A small-molecule ligand and the protein it binds are described below.
Small molecule (SMILES): C/C=C(C)/C=C/C=C[C@H](OC)[C@@H](C)[C@@H](OC)[C@@H](C)CCc1oc2c(O)c(OC)cc(OC)c2c(=O)c1C

Sequence of chain 1.A:
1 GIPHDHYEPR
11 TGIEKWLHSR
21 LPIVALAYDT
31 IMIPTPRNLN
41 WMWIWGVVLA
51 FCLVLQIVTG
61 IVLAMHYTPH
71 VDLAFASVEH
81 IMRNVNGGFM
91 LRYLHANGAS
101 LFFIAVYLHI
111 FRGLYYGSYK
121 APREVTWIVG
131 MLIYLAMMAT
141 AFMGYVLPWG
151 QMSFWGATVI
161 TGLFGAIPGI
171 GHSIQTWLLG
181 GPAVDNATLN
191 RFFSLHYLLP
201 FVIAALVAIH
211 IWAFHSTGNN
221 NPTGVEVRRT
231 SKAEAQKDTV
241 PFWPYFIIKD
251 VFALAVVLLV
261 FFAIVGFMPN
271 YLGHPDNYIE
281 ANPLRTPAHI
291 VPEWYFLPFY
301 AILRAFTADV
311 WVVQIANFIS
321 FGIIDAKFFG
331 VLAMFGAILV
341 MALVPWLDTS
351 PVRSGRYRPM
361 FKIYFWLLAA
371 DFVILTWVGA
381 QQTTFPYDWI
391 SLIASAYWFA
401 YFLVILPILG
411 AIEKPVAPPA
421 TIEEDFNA

Binding-site contacts:
Ligand atom C5 contacts residue VAL159 of chain 1.A at 3.8 Å (hydrophobic).
Ligand atom C21 contacts residue LEU195 of chain 1.A at 3.8 Å (hydrophobic).
Ligand atom O4 contacts residue TYR300 of chain 1.A at 3.3 Å.
Ligand atom C2 contacts residue ILE160 of chain 1.A at 3.5 Å (hydrophobic).
Ligand atom O8 contacts residue GLU293 of chain 1.A at 3.0 Å (salt-bridge).
Ligand atom O5 contacts residue HIS144 of chain 1.F at 3.8 Å.
Ligand atom C23 contacts residue PHE335 of chain 1.A at 3.7 Å (hydrophobic).
Ligand atom O7 contacts residue GLU293 of chain 1.A at 3.8 Å.
Ligand atom C17 contacts residue PHE142 of chain 1.A at 3.6 Å (hydrophobic).
Ligand atom C7 contacts residue GLY156 of chain 1.A at 3.5 Å.
Ligand atom C5M contacts residue CYS143 of chain 1.F at 3.6 Å (hydrophobic).
Ligand atom C5 contacts residue PRO292 of chain 1.A at 3.6 Å (hydrophobic).
Ligand atom C5M contacts residue PRO292 of chain 1.A at 3.8 Å (hydrophobic).
Ligand atom O4 contacts residue VAL159 of chain 1.A at 3.4 Å.
Ligand atom C8A contacts residue PRO292 of chain 1.A at 3.5 Å (hydrophobic).
Ligand atom C4 contacts residue VAL159 of chain 1.A at 3.7 Å (hydrophobic).
Ligand atom O4 contacts residue HIS144 of chain 1.F at 2.9 Å (h-bond).
Ligand atom C24 contacts residue PHE142 of chain 1.A at 3.7 Å (hydrophobic).
Ligand atom C8 contacts residue PRO292 of chain 1.A at 3.5 Å (hydrophobic).
Ligand atom C4A contacts residue PRO292 of chain 1.A at 3.5 Å (hydrophobic).
Ligand atom C7M contacts residue GLU293 of chain 1.A at 3.5 Å.
Ligand atom O7 contacts residue GLY156 of chain 1.A at 3.1 Å.
Ligand atom C22 contacts residue PHE299 of chain 1.A at 3.8 Å (hydrophobic).
Ligand atom C8A contacts residue ILE160 of chain 1.A at 3.6 Å (hydrophobic).
Ligand atom C23 contacts residue ILE338 of chain 1.A at 3.8 Å (hydrophobic).
Ligand atom O7 contacts residue MET152 of chain 1.A at 3.7 Å.
Ligand atom C7M contacts residue VAL291 of chain 1.A at 3.2 Å (hydrophobic).
Ligand atom C4 contacts residue TYR300 of chain 1.A at 3.6 Å (hydrophobic).
Ligand atom C10 contacts residue ILE160 of chain 1.A at 3.3 Å (hydrophobic).
Ligand atom C24 contacts residue PHE296 of chain 1.A at 3.6 Å (hydrophobic).
Ligand atom C4A contacts residue VAL159 of chain 1.A at 3.8 Å (hydrophobic).
Ligand atom C6 contacts residue GLY156 of chain 1.A at 3.8 Å.
Ligand atom C22 contacts residue PHE296 of chain 1.A at 3.8 Å (hydrophobic).
Ligand atom C7M contacts residue PRO292 of chain 1.A at 3.5 Å (hydrophobic).
Ligand atom C5M contacts residue TYR300 of chain 1.A at 3.3 Å (hydrophobic).
Ligand atom O5 contacts residue VAL159 of chain 1.A at 3.5 Å.
Ligand atom O1 contacts residue ILE160 of chain 1.A at 3.2 Å.
Ligand atom C15 contacts residue ILE160 of chain 1.A at 3.4 Å (hydrophobic).
Ligand atom O12 contacts residue MET334 of chain 1.A at 3.3 Å.
Ligand atom C26 contacts residue PHE142 of chain 1.A at 3.5 Å (hydrophobic).

Sequence of chain 1.F:
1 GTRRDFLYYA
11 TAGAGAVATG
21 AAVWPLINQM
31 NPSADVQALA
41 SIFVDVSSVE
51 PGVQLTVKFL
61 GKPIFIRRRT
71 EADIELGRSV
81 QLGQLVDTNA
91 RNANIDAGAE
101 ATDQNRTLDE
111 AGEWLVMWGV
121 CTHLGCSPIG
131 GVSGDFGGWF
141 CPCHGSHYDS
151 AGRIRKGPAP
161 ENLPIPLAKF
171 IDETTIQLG